The protein below binds the small molecule below.
Small molecule (SMILES): Cc1ncc(COP(=O)(O)O)c(CN[C@@H](CO)C(=O)O)c1O

Sequence of chain 1.B:
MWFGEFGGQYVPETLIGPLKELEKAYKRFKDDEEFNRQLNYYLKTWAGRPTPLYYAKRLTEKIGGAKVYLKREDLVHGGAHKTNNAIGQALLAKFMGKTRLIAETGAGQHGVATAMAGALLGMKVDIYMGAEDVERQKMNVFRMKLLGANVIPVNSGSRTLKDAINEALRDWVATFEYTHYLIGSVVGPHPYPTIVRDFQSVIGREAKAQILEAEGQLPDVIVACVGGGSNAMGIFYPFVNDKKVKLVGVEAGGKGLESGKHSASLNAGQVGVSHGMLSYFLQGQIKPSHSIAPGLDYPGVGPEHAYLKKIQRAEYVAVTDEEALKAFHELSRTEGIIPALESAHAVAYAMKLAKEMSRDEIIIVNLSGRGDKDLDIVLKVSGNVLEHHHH

Binding-site contacts:
Ligand atom P contacts residue SER230 of chain 1.B at 3.5 Å.
Ligand atom O contacts residue GLY106 of chain 1.B at 3.1 Å (h-bond).
Ligand atom N1 contacts residue GLU345 of chain 1.B at 3.4 Å.
Ligand atom C6 contacts residue GLU345 of chain 1.B at 3.5 Å.
Ligand atom OG contacts residue ALA107 of chain 1.B at 2.8 Å (h-bond).
Ligand atom C4A contacts residue LYS82 of chain 1.B at 3.5 Å.
Ligand atom P contacts residue GLY229 of chain 1.B at 3.7 Å.
Ligand atom OXT contacts residue THR105 of chain 1.B at 3.3 Å (h-bond).
Ligand atom O4P contacts residue LYS82 of chain 1.B at 3.5 Å (salt-bridge).
Ligand atom OXT contacts residue GLN109 of chain 1.B at 2.9 Å (h-bond).
Ligand atom O2P contacts residue HIS81 of chain 1.B at 2.8 Å (h-bond).
Ligand atom OXT contacts residue GLY108 of chain 1.B at 3.5 Å (h-bond).
Ligand atom N1 contacts residue SER371 of chain 1.B at 2.8 Å (h-bond).
Ligand atom C6 contacts residue SER371 of chain 1.B at 3.4 Å.
Ligand atom C contacts residue THR105 of chain 1.B at 3.4 Å.
Ligand atom O3P contacts residue SER185 of chain 1.B at 2.7 Å (h-bond).
Ligand atom OG contacts residue GLY298 of chain 1.B at 3.6 Å.
Ligand atom O1P contacts residue GLY228 of chain 1.B at 3.3 Å (h-bond).
Ligand atom N contacts residue LYS82 of chain 1.B at 3.6 Å.
Ligand atom O3P contacts residue LYS82 of chain 1.B at 3.2 Å (salt-bridge).
Ligand atom OXT contacts residue ALA107 of chain 1.B at 3.6 Å.
Ligand atom O3P contacts residue SER230 of chain 1.B at 2.6 Å (h-bond).
Ligand atom O1P contacts residue SER230 of chain 1.B at 3.5 Å (h-bond).
Ligand atom O2P contacts residue SER230 of chain 1.B at 3.2 Å (h-bond).
Ligand atom CB contacts residue ASP300 of chain 1.B at 3.4 Å.
Ligand atom C2A contacts residue GLU345 of chain 1.B at 3.6 Å.
Ligand atom O3P contacts residue GLY229 of chain 1.B at 3.5 Å (h-bond).
Ligand atom OXT contacts residue HIS110 of chain 1.B at 2.9 Å (h-bond).
Ligand atom OG contacts residue GLY106 of chain 1.B at 3.6 Å.
Ligand atom O2P contacts residue ASN231 of chain 1.B at 2.8 Å (h-bond).
Ligand atom OG contacts residue ASP300 of chain 1.B at 2.7 Å (salt-bridge).
Ligand atom C5A contacts residue GLY298 of chain 1.B at 3.6 Å.
Ligand atom C4A contacts residue GLY298 of chain 1.B at 3.2 Å.
Ligand atom C contacts residue HIS110 of chain 1.B at 3.6 Å.
Ligand atom O1P contacts residue GLY227 of chain 1.B at 2.9 Å (h-bond).
Ligand atom O contacts residue THR105 of chain 1.B at 2.6 Å (h-bond).
Ligand atom O1P contacts residue GLY229 of chain 1.B at 2.8 Å (h-bond).
Ligand atom O3 contacts residue GLN109 of chain 1.B at 3.2 Å.
Ligand atom O contacts residue HIS110 of chain 1.B at 3.5 Å.
Ligand atom N contacts residue GLY298 of chain 1.B at 3.6 Å.